The small molecule below binds the protein below.
Small molecule (SMILES): CC(=O)N[C@@H]1[C@@H](O)[C@H](O)[C@@H](CO)O[C@H]1O

Sequence of chain 2.A:
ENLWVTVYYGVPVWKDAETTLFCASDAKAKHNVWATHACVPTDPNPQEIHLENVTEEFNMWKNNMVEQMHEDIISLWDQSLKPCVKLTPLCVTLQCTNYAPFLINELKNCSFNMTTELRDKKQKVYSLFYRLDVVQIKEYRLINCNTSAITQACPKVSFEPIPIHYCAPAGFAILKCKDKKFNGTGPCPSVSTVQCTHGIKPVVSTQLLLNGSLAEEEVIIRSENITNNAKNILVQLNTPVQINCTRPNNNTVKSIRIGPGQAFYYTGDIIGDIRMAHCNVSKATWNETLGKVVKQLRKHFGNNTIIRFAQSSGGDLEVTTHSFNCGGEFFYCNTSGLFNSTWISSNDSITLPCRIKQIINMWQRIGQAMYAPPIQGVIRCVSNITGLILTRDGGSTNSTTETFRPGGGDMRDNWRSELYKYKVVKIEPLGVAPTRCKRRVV

Binding-site contacts:
Ligand atom C5 contacts residue ASN324 of chain 2.A at 3.7 Å.
Ligand atom C1 contacts residue ASN324 of chain 2.A at 1.4 Å.
Ligand atom C8 contacts residue ASN324 of chain 2.A at 4.2 Å.
Ligand atom O7 contacts residue ASN324 of chain 2.A at 3.8 Å.
Ligand atom C4 contacts residue ASN324 of chain 2.A at 4.2 Å.
Ligand atom C3 contacts residue ASN324 of chain 2.A at 3.8 Å.
Ligand atom N2 contacts residue ASN324 of chain 2.A at 2.9 Å (h-bond).
Ligand atom C2 contacts residue ASN324 of chain 2.A at 2.4 Å.
Ligand atom C7 contacts residue ASN324 of chain 2.A at 3.6 Å.
Ligand atom O5 contacts residue ASN324 of chain 2.A at 2.4 Å (h-bond).